Binding-site contacts:
Ligand atom O6 contacts residue ARG292 of chain 2.A at 3.2 Å (salt-bridge).
Ligand atom O8 contacts residue GLU276 of chain 2.A at 3.3 Å (salt-bridge).
Ligand atom NH2 contacts residue ASP149 of chain 2.A at 3.0 Å (salt-bridge).
Ligand atom O1B contacts residue ARG374 of chain 2.A at 2.8 Å (salt-bridge).
Ligand atom O9 contacts residue ALA245 of chain 2.A at 3.6 Å.
Ligand atom C9 contacts residue GLU275 of chain 2.A at 3.1 Å.
Ligand atom O9 contacts residue GLU275 of chain 2.A at 2.8 Å (salt-bridge).
Ligand atom O1B contacts residue ARG116 of chain 2.A at 2.8 Å (salt-bridge).
Ligand atom C8 contacts residue ARG292 of chain 2.A at 3.7 Å.
Ligand atom C3 contacts residue ARG116 of chain 2.A at 3.6 Å.
Ligand atom C4 contacts residue ASP149 of chain 2.A at 3.4 Å.
Ligand atom C1 contacts residue ARG292 of chain 2.A at 3.7 Å.
Ligand atom NH2 contacts residue TRP177 of chain 2.A at 2.8 Å (h-bond).
Ligand atom O10 contacts residue ARG150 of chain 2.A at 3.0 Å (salt-bridge).
Ligand atom C9 contacts residue ALA245 of chain 2.A at 3.7 Å (hydrophobic).
Ligand atom C2 contacts residue ARG292 of chain 2.A at 3.7 Å.
Ligand atom O8 contacts residue GLU275 of chain 2.A at 3.0 Å (salt-bridge).
Ligand atom C8 contacts residue GLU275 of chain 2.A at 3.6 Å.
Ligand atom NE contacts residue ASP149 of chain 2.A at 2.8 Å (salt-bridge).
Ligand atom O9 contacts residue ARG223 of chain 2.A at 3.4 Å (salt-bridge).
Ligand atom C3 contacts residue TYR409 of chain 2.A at 3.7 Å (hydrophobic).
Ligand atom NE contacts residue GLU117 of chain 2.A at 3.1 Å (salt-bridge).
Ligand atom NH1 contacts residue TRP177 of chain 2.A at 3.3 Å (h-bond).
Ligand atom C3 contacts residue GLU117 of chain 2.A at 3.7 Å.
Ligand atom O1A contacts residue ARG292 of chain 2.A at 3.0 Å (salt-bridge).
Ligand atom O10 contacts residue ASP149 of chain 2.A at 3.5 Å.
Ligand atom C3 contacts residue ASP149 of chain 2.A at 3.2 Å.
Ligand atom O6 contacts residue TYR409 of chain 2.A at 3.0 Å (h-bond).
Ligand atom C1 contacts residue ARG374 of chain 2.A at 3.5 Å.
Ligand atom C1 contacts residue TYR409 of chain 2.A at 3.4 Å (hydrophobic).
Ligand atom NH1 contacts residue GLU226 of chain 2.A at 3.1 Å (salt-bridge).
Ligand atom O8 contacts residue ARG292 of chain 2.A at 3.4 Å (salt-bridge).
Ligand atom NH1 contacts residue GLU117 of chain 2.A at 3.7 Å.
Ligand atom O1A contacts residue ARG374 of chain 2.A at 2.9 Å (salt-bridge).
Ligand atom CZ contacts residue GLU117 of chain 2.A at 3.6 Å.
Ligand atom C2 contacts residue TYR409 of chain 2.A at 2.7 Å (hydrophobic).
Ligand atom C5 contacts residue ASP149 of chain 2.A at 3.6 Å.
Ligand atom O6 contacts residue GLU276 of chain 2.A at 3.5 Å (salt-bridge).
Ligand atom NH2 contacts residue ARG154 of chain 2.A at 3.4 Å (salt-bridge).
Ligand atom CZ contacts residue TRP177 of chain 2.A at 3.4 Å (hydrophobic).

A small-molecule ligand and the protein it binds are described below.
Small molecule (SMILES): [H]/N=C(\N)N[C@H]1C=C(C(=O)O)O[C@@H]([C@H](O)[C@H](O)CO)[C@@H]1NC(C)=O

Sequence of chain 2.A:
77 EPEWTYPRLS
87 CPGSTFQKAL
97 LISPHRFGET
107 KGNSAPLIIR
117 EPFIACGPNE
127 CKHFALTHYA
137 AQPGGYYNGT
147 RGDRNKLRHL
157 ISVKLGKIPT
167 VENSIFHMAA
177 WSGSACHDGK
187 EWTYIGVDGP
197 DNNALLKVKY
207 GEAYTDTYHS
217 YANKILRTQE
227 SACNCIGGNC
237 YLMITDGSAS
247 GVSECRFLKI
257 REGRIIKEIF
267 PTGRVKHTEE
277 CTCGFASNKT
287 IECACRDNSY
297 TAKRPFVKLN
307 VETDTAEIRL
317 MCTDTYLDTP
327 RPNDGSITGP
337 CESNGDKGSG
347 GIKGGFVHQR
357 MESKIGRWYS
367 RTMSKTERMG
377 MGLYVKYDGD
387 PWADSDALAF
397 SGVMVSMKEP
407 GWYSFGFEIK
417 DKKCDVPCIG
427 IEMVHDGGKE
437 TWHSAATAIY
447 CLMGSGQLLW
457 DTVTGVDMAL